Sequence of chain 1.C:
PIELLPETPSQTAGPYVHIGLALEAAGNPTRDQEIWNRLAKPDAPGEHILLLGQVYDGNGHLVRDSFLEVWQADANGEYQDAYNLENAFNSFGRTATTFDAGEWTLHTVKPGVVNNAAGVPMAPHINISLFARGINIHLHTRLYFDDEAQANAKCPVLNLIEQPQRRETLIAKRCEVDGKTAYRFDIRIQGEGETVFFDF

Sequence of chain 1.D:
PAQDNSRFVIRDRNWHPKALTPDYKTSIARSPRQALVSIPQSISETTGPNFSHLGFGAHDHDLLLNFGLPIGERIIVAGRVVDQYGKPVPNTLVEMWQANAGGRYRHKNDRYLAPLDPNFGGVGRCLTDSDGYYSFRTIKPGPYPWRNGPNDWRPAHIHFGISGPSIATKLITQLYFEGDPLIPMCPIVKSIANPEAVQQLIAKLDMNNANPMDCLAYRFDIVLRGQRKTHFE

This protein binds this small molecule.
Small molecule (SMILES): O=C(O)Cc1ccc(O)c(O)c1

Binding-site contacts:
Ligand atom O3 contacts residue HIS160 of chain 1.D at 3.1 Å (h-bond).
Ligand atom C5 contacts residue FE1 of chain 1.P at 4.0 Å.
Ligand atom O4 contacts residue TYR108 of chain 1.D at 2.5 Å (h-bond).
Ligand atom C4 contacts residue TYR108 of chain 1.D at 3.8 Å (hydrophobic).
Ligand atom O4 contacts residue TYR16 of chain 1.C at 3.5 Å.
Ligand atom O4 contacts residue FE1 of chain 1.P at 1.9 Å.
Ligand atom O1 contacts residue TYR24 of chain 1.D at 2.2 Å (h-bond).
Ligand atom C1 contacts residue ILE191 of chain 1.D at 3.6 Å (hydrophobic).
Ligand atom C7 contacts residue TRP149 of chain 1.D at 3.2 Å (hydrophobic).
Ligand atom O1 contacts residue PRO15 of chain 1.C at 4.1 Å.
Ligand atom C5 contacts residue TYR147 of chain 1.D at 3.6 Å (hydrophobic).
Ligand atom C5 contacts residue PRO15 of chain 1.C at 4.0 Å (hydrophobic).
Ligand atom C5 contacts residue TYR16 of chain 1.C at 3.9 Å (hydrophobic).
Ligand atom O3 contacts residue ARG157 of chain 1.D at 3.4 Å (salt-bridge).
Ligand atom C2 contacts residue ILE191 of chain 1.D at 3.6 Å (hydrophobic).
Ligand atom O3 contacts residue HIS162 of chain 1.D at 2.6 Å.
Ligand atom C4 contacts residue FE1 of chain 1.P at 2.7 Å.
Ligand atom C8 contacts residue ILE191 of chain 1.D at 4.1 Å (hydrophobic).
Ligand atom C2 contacts residue ARG157 of chain 1.D at 3.4 Å.
Ligand atom O2 contacts residue TRP149 of chain 1.D at 3.3 Å.
Ligand atom C7 contacts residue ILE191 of chain 1.D at 2.9 Å (hydrophobic).
Ligand atom O1 contacts residue ARG133 of chain 1.C at 3.5 Å.
Ligand atom C4 contacts residue TYR16 of chain 1.C at 4.1 Å (hydrophobic).
Ligand atom O4 contacts residue HIS162 of chain 1.D at 3.7 Å.
Ligand atom C3 contacts residue HIS160 of chain 1.D at 3.9 Å.
Ligand atom O4 contacts residue HIS160 of chain 1.D at 3.9 Å.
Ligand atom C3 contacts residue HIS162 of chain 1.D at 3.8 Å.
Ligand atom C8 contacts residue ARG133 of chain 1.C at 4.0 Å.
Ligand atom O3 contacts residue GLN177 of chain 1.D at 4.0 Å.
Ligand atom C6 contacts residue PRO15 of chain 1.C at 4.0 Å (hydrophobic).
Ligand atom O3 contacts residue TYR108 of chain 1.D at 3.6 Å (h-bond).
Ligand atom C3 contacts residue ARG157 of chain 1.D at 3.5 Å.
Ligand atom C1 contacts residue ARG157 of chain 1.D at 4.0 Å.
Ligand atom C8 contacts residue TRP149 of chain 1.D at 3.4 Å (hydrophobic).
Ligand atom C7 contacts residue TYR24 of chain 1.D at 4.0 Å (hydrophobic).
Ligand atom C8 contacts residue TYR24 of chain 1.D at 3.3 Å (hydrophobic).
Ligand atom O2 contacts residue ARG133 of chain 1.C at 3.9 Å.
Ligand atom O3 contacts residue FE1 of chain 1.P at 1.8 Å.
Ligand atom C3 contacts residue FE1 of chain 1.P at 2.6 Å.
Ligand atom C2 contacts residue FE1 of chain 1.P at 3.9 Å.